Sequence of chain 1.A:
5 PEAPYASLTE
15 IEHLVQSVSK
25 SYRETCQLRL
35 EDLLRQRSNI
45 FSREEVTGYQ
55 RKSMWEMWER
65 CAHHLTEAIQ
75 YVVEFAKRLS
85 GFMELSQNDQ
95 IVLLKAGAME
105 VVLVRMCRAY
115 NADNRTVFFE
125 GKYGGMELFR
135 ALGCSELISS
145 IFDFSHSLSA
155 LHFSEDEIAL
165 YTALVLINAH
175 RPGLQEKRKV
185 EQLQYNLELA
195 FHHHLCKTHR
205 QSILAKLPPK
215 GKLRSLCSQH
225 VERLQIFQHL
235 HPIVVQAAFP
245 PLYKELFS

A small-molecule ligand and the protein it binds are described below.
Small molecule (SMILES): Cc1c(CN2CCN(C(=O)C3CCCC3)[C@@H](C)C2)cc(F)cc1NS(=O)(=O)c1ccc(F)cc1

Binding-site contacts:
Ligand atom C7 contacts residue VAL121 of chain 1.A at 3.6 Å (hydrophobic).
Ligand atom C5 contacts residue VAL121 of chain 1.A at 3.6 Å (hydrophobic).
Ligand atom O19 contacts residue HIS224 of chain 1.A at 3.0 Å.
Ligand atom O34 contacts residue ALA113 of chain 1.A at 3.3 Å.
Ligand atom C12 contacts residue PHE133 of chain 1.A at 3.7 Å (hydrophobic).
Ligand atom C3 contacts residue VAL121 of chain 1.A at 3.5 Å (hydrophobic).
Ligand atom S20 contacts residue ALA113 of chain 1.A at 3.4 Å.
Ligand atom C7 contacts residue PHE123 of chain 1.A at 3.8 Å (hydrophobic).
Ligand atom F33 contacts residue HIS68 of chain 1.A at 3.0 Å.
Ligand atom F9 contacts residue MET110 of chain 1.A at 3.5 Å.
Ligand atom C6 contacts residue VAL121 of chain 1.A at 3.4 Å (hydrophobic).
Ligand atom C8 contacts residue PHE133 of chain 1.A at 3.8 Å (hydrophobic).
Ligand atom N10 contacts residue ALA113 of chain 1.A at 3.4 Å.
Ligand atom C4 contacts residue VAL121 of chain 1.A at 3.7 Å (hydrophobic).
Ligand atom C13 contacts residue PHE133 of chain 1.A at 3.8 Å (hydrophobic).
Ligand atom C17 contacts residue LEU69 of chain 1.A at 3.8 Å (hydrophobic).
Ligand atom C3 contacts residue MET110 of chain 1.A at 3.8 Å (hydrophobic).
Ligand atom C4 contacts residue ILE145 of chain 1.A at 3.9 Å (hydrophobic).
Ligand atom O22 contacts residue PHE122 of chain 1.A at 3.5 Å (h-bond).
Ligand atom F33 contacts residue CYS65 of chain 1.A at 3.6 Å.
Ligand atom C2 contacts residue VAL121 of chain 1.A at 3.7 Å (hydrophobic).
Ligand atom C28 contacts residue LEU136 of chain 1.A at 3.9 Å (hydrophobic).
Ligand atom C13 contacts residue CYS65 of chain 1.A at 3.9 Å (hydrophobic).
Ligand atom F9 contacts residue SER149 of chain 1.A at 2.8 Å.
Ligand atom S20 contacts residue PHE122 of chain 1.A at 3.8 Å.
Ligand atom O19 contacts residue LEU69 of chain 1.A at 3.4 Å.
Ligand atom C7 contacts residue PHE122 of chain 1.A at 3.4 Å (hydrophobic).
Ligand atom O34 contacts residue MET110 of chain 1.A at 3.5 Å.
Ligand atom N10 contacts residue PHE122 of chain 1.A at 2.9 Å (h-bond).
Ligand atom C1 contacts residue VAL121 of chain 1.A at 3.6 Å (hydrophobic).
Ligand atom O22 contacts residue ALA113 of chain 1.A at 3.2 Å.
Ligand atom C25 contacts residue HIS68 of chain 1.A at 3.7 Å.
Ligand atom C26 contacts residue HIS68 of chain 1.A at 3.8 Å.
Ligand atom C8 contacts residue PHE146 of chain 1.A at 3.8 Å (hydrophobic).
Ligand atom C2 contacts residue MET110 of chain 1.A at 3.6 Å (hydrophobic).
Ligand atom C7 contacts residue PHE133 of chain 1.A at 3.7 Å (hydrophobic).
Ligand atom C1 contacts residue PHE122 of chain 1.A at 3.9 Å (hydrophobic).
Ligand atom C32 contacts residue CYS65 of chain 1.A at 3.9 Å (hydrophobic).
Ligand atom F33 contacts residue LEU69 of chain 1.A at 3.0 Å.
Ligand atom C24 contacts residue LEU69 of chain 1.A at 3.9 Å (hydrophobic).